The small molecule below binds the protein below.
Small molecule (SMILES): CC(=O)N[C@@H]1[C@@H](O)[C@H](O)[C@@H](CO)O[C@H]1O

Sequence of chain 2.A:
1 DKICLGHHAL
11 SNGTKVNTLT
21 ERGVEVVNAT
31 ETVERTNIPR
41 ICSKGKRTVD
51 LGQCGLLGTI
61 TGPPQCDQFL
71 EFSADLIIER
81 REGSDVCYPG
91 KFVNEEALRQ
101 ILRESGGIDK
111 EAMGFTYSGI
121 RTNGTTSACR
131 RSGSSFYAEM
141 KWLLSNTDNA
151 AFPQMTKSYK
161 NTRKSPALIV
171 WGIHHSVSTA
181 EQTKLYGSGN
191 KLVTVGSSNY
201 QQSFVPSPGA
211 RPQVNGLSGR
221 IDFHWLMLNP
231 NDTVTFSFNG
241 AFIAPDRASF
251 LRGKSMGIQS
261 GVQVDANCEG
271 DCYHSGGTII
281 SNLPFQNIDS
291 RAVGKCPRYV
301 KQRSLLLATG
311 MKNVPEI

Binding-site contacts:
Ligand atom N2 contacts residue ASN231 of chain 2.A at 2.9 Å (h-bond).
Ligand atom O7 contacts residue ASN231 of chain 2.A at 3.7 Å.
Ligand atom C2 contacts residue ASN231 of chain 2.A at 2.5 Å.
Ligand atom C8 contacts residue ASN231 of chain 2.A at 4.5 Å.
Ligand atom O5 contacts residue ASN231 of chain 2.A at 2.4 Å (h-bond).
Ligand atom C5 contacts residue ASN231 of chain 2.A at 3.7 Å.
Ligand atom C7 contacts residue ASN231 of chain 2.A at 3.5 Å.
Ligand atom C4 contacts residue ASN231 of chain 2.A at 4.3 Å.
Ligand atom C1 contacts residue ASN231 of chain 2.A at 1.4 Å.
Ligand atom C3 contacts residue ASN231 of chain 2.A at 3.8 Å.